Binding-site contacts:
Ligand atom C03 contacts residue LYS54 of chain 1.A at 3.9 Å.
Ligand atom C28 contacts residue GLY105 of chain 1.A at 3.6 Å.
Ligand atom C29 contacts residue MET102 of chain 1.A at 3.3 Å (hydrophobic).
Ligand atom C03 contacts residue GLU71 of chain 1.A at 3.4 Å.
Ligand atom C10 contacts residue LEU153 of chain 1.A at 3.6 Å (hydrophobic).
Ligand atom C23 contacts residue ASP164 of chain 1.A at 3.9 Å.
Ligand atom C23 contacts residue ASN151 of chain 1.A at 3.4 Å.
Ligand atom C30 contacts residue THR99 of chain 1.A at 3.8 Å.
Ligand atom CL01 contacts residue LYS54 of chain 1.A at 3.8 Å.
Ligand atom C10 contacts residue ALA52 of chain 1.A at 3.4 Å (hydrophobic).
Ligand atom CL01 contacts residue THR99 of chain 1.A at 3.9 Å.
Ligand atom C15 contacts residue LEU27 of chain 1.A at 3.7 Å (hydrophobic).
Ligand atom CL01 contacts residue LEU97 of chain 1.A at 3.6 Å.
Ligand atom N09 contacts residue LEU153 of chain 1.A at 3.5 Å.
Ligand atom N11 contacts residue LEU101 of chain 1.A at 3.8 Å.
Ligand atom C10 contacts residue THR99 of chain 1.A at 3.9 Å.
Ligand atom N11 contacts residue MET102 of chain 1.A at 2.9 Å (h-bond).
Ligand atom C08 contacts residue LEU153 of chain 1.A at 3.6 Å (hydrophobic).
Ligand atom C23 contacts residue ARG150 of chain 1.A at 3.9 Å.
Ligand atom C20 contacts residue CYS106 of chain 1.A at 3.8 Å (hydrophobic).
Ligand atom O27 contacts residue GLY105 of chain 1.A at 3.7 Å.
Ligand atom C02 contacts residue LYS54 of chain 1.A at 3.8 Å.
Ligand atom C04 contacts residue THR163 of chain 1.A at 3.5 Å.
Ligand atom C21 contacts residue ARG150 of chain 1.A at 3.6 Å.
Ligand atom C08 contacts residue ALA52 of chain 1.A at 3.7 Å (hydrophobic).
Ligand atom C10 contacts residue GLN100 of chain 1.A at 3.3 Å.
Ligand atom C28 contacts residue PRO103 of chain 1.A at 3.4 Å (hydrophobic).
Ligand atom N11 contacts residue ALA52 of chain 1.A at 3.8 Å.
Ligand atom C24 contacts residue THR163 of chain 1.A at 3.7 Å.
Ligand atom C29 contacts residue LEU27 of chain 1.A at 3.8 Å (hydrophobic).
Ligand atom C26 contacts residue LEU27 of chain 1.A at 3.5 Å (hydrophobic).
Ligand atom C28 contacts residue MET102 of chain 1.A at 3.5 Å (hydrophobic).
Ligand atom N09 contacts residue ALA52 of chain 1.A at 3.4 Å.
Ligand atom O25 contacts residue THR163 of chain 1.A at 3.9 Å.
Ligand atom O16 contacts residue LEU27 of chain 1.A at 3.8 Å.
Ligand atom C05 contacts residue THR163 of chain 1.A at 3.8 Å.
Ligand atom C10 contacts residue MET102 of chain 1.A at 3.5 Å (hydrophobic).
Ligand atom C24 contacts residue ASP164 of chain 1.A at 3.7 Å.
Ligand atom N09 contacts residue THR99 of chain 1.A at 3.5 Å.
Ligand atom O27 contacts residue LEU27 of chain 1.A at 3.8 Å.

A small-molecule ligand and the protein it binds are described below.
Small molecule (SMILES): COc1cc2ncnc3c2cc1OCCOCCOCCOc1ccc(Cl)cc1N3

Sequence of chain 1.A:
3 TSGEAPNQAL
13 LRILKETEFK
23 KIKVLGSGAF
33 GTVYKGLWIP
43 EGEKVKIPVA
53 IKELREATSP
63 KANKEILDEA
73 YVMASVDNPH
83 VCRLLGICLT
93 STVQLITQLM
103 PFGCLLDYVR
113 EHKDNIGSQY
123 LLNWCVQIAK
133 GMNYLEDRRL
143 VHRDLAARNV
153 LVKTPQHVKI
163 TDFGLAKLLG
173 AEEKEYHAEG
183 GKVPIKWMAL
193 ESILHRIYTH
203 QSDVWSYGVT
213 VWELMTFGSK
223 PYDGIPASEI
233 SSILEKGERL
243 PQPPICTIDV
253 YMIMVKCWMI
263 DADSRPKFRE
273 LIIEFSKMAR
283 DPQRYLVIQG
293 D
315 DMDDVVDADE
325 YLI